Sequence of chain 1.A:
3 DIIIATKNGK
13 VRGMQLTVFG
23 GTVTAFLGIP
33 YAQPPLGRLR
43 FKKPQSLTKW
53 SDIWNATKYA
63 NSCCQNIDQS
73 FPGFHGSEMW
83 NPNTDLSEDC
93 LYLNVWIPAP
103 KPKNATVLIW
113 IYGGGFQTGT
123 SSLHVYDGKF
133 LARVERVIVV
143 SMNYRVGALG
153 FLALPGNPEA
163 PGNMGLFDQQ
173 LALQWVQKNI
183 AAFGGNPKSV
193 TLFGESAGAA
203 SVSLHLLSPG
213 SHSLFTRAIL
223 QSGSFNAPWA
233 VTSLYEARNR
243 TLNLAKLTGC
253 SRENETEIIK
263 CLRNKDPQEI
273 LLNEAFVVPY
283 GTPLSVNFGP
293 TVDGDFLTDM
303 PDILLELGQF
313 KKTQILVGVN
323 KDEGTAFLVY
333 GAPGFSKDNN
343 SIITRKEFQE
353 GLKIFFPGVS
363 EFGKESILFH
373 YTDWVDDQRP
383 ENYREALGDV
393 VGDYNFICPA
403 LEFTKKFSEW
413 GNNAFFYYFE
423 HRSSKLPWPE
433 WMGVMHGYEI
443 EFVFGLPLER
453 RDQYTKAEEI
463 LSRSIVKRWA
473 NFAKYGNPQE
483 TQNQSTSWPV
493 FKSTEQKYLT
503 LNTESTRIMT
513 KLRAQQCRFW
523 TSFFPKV

A small-molecule ligand and the protein it binds are described below.
Small molecule (SMILES): CC(=O)N[C@H]1[C@H](O[C@H]2[C@H](O)[C@@H](NC(C)=O)CO[C@@H]2CO[C@@H]2O[C@@H](C)[C@@H](O)[C@@H](O)[C@@H]2O)O[C@H](CO)[C@@H](O[C@H]2O[C@H](CO)[C@@H](O)[C@H](O[C@H]3O[C@H](CO)[C@@H](O)[C@H](O)[C@@H]3O)[C@@H]2O)[C@@H]1O

Binding-site contacts:
Ligand atom C8 contacts residue ASN57 of chain 1.A at 3.3 Å.
Ligand atom C5 contacts residue ARG14 of chain 1.A at 4.0 Å.
Ligand atom O5 contacts residue ARG14 of chain 1.A at 3.9 Å.
Ligand atom C3 contacts residue ARG14 of chain 1.A at 4.5 Å.
Ligand atom N2 contacts residue ASN57 of chain 1.A at 2.8 Å (h-bond).
Ligand atom C7 contacts residue ASN57 of chain 1.A at 3.2 Å.
Ligand atom C5 contacts residue ASN57 of chain 1.A at 3.8 Å.
Ligand atom C2 contacts residue ASN57 of chain 1.A at 2.4 Å.
Ligand atom C1 contacts residue ASN57 of chain 1.A at 1.5 Å.
Ligand atom O7 contacts residue ASN57 of chain 1.A at 4.1 Å.
Ligand atom O5 contacts residue ASN57 of chain 1.A at 2.5 Å (h-bond).
Ligand atom C4 contacts residue ASN57 of chain 1.A at 4.3 Å.
Ligand atom C1 contacts residue ARG14 of chain 1.A at 3.5 Å.
Ligand atom C3 contacts residue ASN57 of chain 1.A at 3.8 Å.
Ligand atom C2 contacts residue ARG14 of chain 1.A at 4.4 Å.